Binding-site contacts:
Ligand atom C10 contacts residue TRP51 of chain 1.B at 3.7 Å (hydrophobic).
Ligand atom C16 contacts residue ASP115 of chain 1.B at 4.0 Å.
Ligand atom C6 contacts residue LEU62 of chain 1.B at 4.2 Å (hydrophobic).
Ligand atom C7 contacts residue PRO52 of chain 1.B at 3.5 Å (hydrophobic).
Ligand atom C8 contacts residue PRO52 of chain 1.B at 3.5 Å (hydrophobic).
Ligand atom C5 contacts residue VAL57 of chain 1.B at 4.0 Å (hydrophobic).
Ligand atom N1 contacts residue ILE116 of chain 1.B at 4.3 Å.
Ligand atom O1 contacts residue TYR67 of chain 1.B at 4.0 Å.
Ligand atom C9 contacts residue LEU62 of chain 1.B at 3.9 Å (hydrophobic).
Ligand atom C1 contacts residue PHE53 of chain 1.B at 3.3 Å (hydrophobic).
Ligand atom C5 contacts residue ILE116 of chain 1.B at 4.1 Å (hydrophobic).
Ligand atom N1 contacts residue CYS106 of chain 1.B at 3.9 Å.
Ligand atom C12 contacts residue LEU62 of chain 1.B at 4.1 Å (hydrophobic).
Ligand atom C3 contacts residue ASN110 of chain 1.B at 3.7 Å.
Ligand atom C15 contacts residue MET119 of chain 1.B at 3.5 Å (hydrophobic).
Ligand atom C11 contacts residue LEU62 of chain 1.B at 3.9 Å (hydrophobic).
Ligand atom C3 contacts residue VAL57 of chain 1.B at 4.2 Å (hydrophobic).
Ligand atom O1 contacts residue VAL57 of chain 1.B at 4.3 Å.
Ligand atom C1 contacts residue PRO52 of chain 1.B at 3.6 Å (hydrophobic).
Ligand atom O2 contacts residue LEU62 of chain 1.B at 3.2 Å.
Ligand atom C14 contacts residue TRP51 of chain 1.B at 3.6 Å (hydrophobic).
Ligand atom C2 contacts residue VAL57 of chain 1.B at 4.0 Å (hydrophobic).
Ligand atom N1 contacts residue ASN110 of chain 1.B at 3.6 Å.
Ligand atom C4 contacts residue LEU64 of chain 1.B at 3.7 Å (hydrophobic).
Ligand atom C16 contacts residue MET119 of chain 1.B at 4.3 Å (hydrophobic).
Ligand atom C14 contacts residue PRO52 of chain 1.B at 4.1 Å (hydrophobic).
Ligand atom C9 contacts residue PRO52 of chain 1.B at 4.2 Å (hydrophobic).
Ligand atom C10 contacts residue LEU62 of chain 1.B at 3.6 Å (hydrophobic).
Ligand atom C14 contacts residue ILE116 of chain 1.B at 4.0 Å (hydrophobic).
Ligand atom C8 contacts residue LEU62 of chain 1.B at 4.0 Å (hydrophobic).
Ligand atom C1 contacts residue ILE116 of chain 1.B at 3.9 Å (hydrophobic).
Ligand atom O1 contacts residue ASN110 of chain 1.B at 3.0 Å (h-bond).
Ligand atom C4 contacts residue ASN110 of chain 1.B at 3.4 Å.
Ligand atom S contacts residue LEU62 of chain 1.B at 4.3 Å.
Ligand atom C15 contacts residue ILE116 of chain 1.B at 4.1 Å (hydrophobic).
Ligand atom C15 contacts residue TRP51 of chain 1.B at 4.1 Å (hydrophobic).
Ligand atom C4 contacts residue TYR109 of chain 1.B at 3.9 Å (hydrophobic).
Ligand atom C7 contacts residue LEU62 of chain 1.B at 4.1 Å (hydrophobic).
Ligand atom N1 contacts residue VAL57 of chain 1.B at 4.1 Å.
Ligand atom C2 contacts residue ILE116 of chain 1.B at 3.8 Å (hydrophobic).

The protein below binds the small molecule below.
Small molecule (SMILES): Cc1ccc(-c2c(C)noc2C)cc1S(=O)(=O)NC1CCCC1

Sequence of chain 1.B:
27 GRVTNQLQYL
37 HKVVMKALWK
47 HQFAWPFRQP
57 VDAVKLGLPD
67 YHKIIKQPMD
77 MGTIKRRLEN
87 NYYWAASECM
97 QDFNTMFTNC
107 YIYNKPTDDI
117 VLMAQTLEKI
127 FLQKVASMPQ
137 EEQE